Binding-site contacts:
Ligand atom O5 contacts residue ASN350 of chain 1.A at 2.4 Å (h-bond).
Ligand atom C2 contacts residue GLN599 of chain 1.A at 3.8 Å.
Ligand atom N2 contacts residue ASN350 of chain 1.A at 2.9 Å (h-bond).
Ligand atom O7 contacts residue ASN350 of chain 1.A at 3.0 Å (h-bond).
Ligand atom C3 contacts residue ASN350 of chain 1.A at 3.8 Å.
Ligand atom C4 contacts residue ASN350 of chain 1.A at 4.3 Å.
Ligand atom O3 contacts residue GLN599 of chain 1.A at 3.7 Å.
Ligand atom C7 contacts residue GLN599 of chain 1.A at 3.6 Å.
Ligand atom C2 contacts residue ASN350 of chain 1.A at 2.5 Å.
Ligand atom C7 contacts residue ASN350 of chain 1.A at 3.1 Å.
Ligand atom C8 contacts residue PRO598 of chain 1.A at 4.1 Å (hydrophobic).
Ligand atom C5 contacts residue ASN350 of chain 1.A at 3.7 Å.
Ligand atom N2 contacts residue GLN599 of chain 1.A at 2.9 Å (h-bond).
Ligand atom C3 contacts residue GLN599 of chain 1.A at 3.7 Å.
Ligand atom C8 contacts residue GLN599 of chain 1.A at 3.5 Å.
Ligand atom C8 contacts residue ASN350 of chain 1.A at 4.3 Å.
Ligand atom C1 contacts residue ASN350 of chain 1.A at 1.5 Å.

The protein below binds the small molecule below.
Small molecule (SMILES): CC(=O)N[C@@H]1[C@@H](O)[C@H](O)[C@@H](CO)O[C@H]1O

Sequence of chain 1.A:
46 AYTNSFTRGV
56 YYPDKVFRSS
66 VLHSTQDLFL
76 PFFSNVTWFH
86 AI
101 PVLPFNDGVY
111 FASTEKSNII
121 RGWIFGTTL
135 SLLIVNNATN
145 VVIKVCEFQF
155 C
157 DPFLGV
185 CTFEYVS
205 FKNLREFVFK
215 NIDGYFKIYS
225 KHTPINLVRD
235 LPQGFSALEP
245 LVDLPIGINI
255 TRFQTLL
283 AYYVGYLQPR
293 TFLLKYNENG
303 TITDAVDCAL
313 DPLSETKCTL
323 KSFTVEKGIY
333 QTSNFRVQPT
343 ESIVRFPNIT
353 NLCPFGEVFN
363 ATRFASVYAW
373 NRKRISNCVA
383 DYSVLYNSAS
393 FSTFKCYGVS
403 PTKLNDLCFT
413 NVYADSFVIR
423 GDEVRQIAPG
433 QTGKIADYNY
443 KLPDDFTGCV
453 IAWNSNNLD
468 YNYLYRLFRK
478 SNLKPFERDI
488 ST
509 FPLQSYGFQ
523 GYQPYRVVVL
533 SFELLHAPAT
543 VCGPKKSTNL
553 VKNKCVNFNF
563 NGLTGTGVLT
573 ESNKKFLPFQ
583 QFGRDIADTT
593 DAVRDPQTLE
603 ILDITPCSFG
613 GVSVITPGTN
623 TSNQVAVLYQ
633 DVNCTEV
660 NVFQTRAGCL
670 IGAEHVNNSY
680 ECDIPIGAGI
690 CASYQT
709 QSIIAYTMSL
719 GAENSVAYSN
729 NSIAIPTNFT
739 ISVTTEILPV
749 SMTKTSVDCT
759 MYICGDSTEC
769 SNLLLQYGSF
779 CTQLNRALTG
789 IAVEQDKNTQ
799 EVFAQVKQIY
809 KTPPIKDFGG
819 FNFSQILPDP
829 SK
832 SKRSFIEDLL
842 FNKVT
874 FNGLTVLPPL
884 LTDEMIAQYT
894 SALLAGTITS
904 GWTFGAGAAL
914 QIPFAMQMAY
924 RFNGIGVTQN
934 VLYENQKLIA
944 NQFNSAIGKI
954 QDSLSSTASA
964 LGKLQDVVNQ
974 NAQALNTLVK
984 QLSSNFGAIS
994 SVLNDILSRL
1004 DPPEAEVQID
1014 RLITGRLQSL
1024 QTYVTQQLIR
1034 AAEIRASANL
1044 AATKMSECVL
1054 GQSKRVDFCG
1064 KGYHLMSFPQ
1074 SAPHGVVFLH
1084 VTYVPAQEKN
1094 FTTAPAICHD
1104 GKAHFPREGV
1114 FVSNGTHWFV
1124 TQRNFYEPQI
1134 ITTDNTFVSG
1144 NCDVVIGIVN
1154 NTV